Binding-site contacts:
Ligand atom C14 contacts residue LEU219 of chain 2.A at 4.0 Å (hydrophobic).
Ligand atom C4 contacts residue ALA44 of chain 2.A at 4.0 Å (hydrophobic).
Ligand atom C18 contacts residue LEU219 of chain 2.A at 4.0 Å (hydrophobic).
Ligand atom C25 contacts residue LEU219 of chain 2.A at 3.9 Å (hydrophobic).
Ligand atom C5 contacts residue ALA44 of chain 2.A at 3.9 Å (hydrophobic).
Ligand atom O21 contacts residue VAL227 of chain 2.A at 2.7 Å.
Ligand atom O27 contacts residue GLU47 of chain 2.A at 2.7 Å (salt-bridge).
Ligand atom O21 contacts residue VAL228 of chain 2.A at 2.8 Å (h-bond).
Ligand atom C16 contacts residue ALA44 of chain 2.A at 3.6 Å (hydrophobic).
Ligand atom O22 contacts residue PRO229 of chain 2.A at 4.0 Å.
Ligand atom C5 contacts residue LEU40 of chain 2.A at 3.5 Å (hydrophobic).
Ligand atom C20 contacts residue ASP45 of chain 2.A at 4.0 Å.
Ligand atom C26 contacts residue MET115 of chain 2.A at 3.8 Å (hydrophobic).
Ligand atom C1 contacts residue LEU81 of chain 2.A at 3.4 Å (hydrophobic).
Ligand atom O22 contacts residue VAL228 of chain 2.A at 3.3 Å (h-bond).
Ligand atom C4 contacts residue GLU47 of chain 2.A at 3.5 Å.
Ligand atom C26 contacts residue ILE118 of chain 2.A at 3.9 Å (hydrophobic).
Ligand atom C20 contacts residue VAL227 of chain 2.A at 3.7 Å (hydrophobic).
Ligand atom C17 contacts residue ALA44 of chain 2.A at 3.9 Å (hydrophobic).
Ligand atom O22 contacts residue ASP45 of chain 2.A at 3.5 Å (salt-bridge).
Ligand atom C25 contacts residue GLY215 of chain 2.A at 3.6 Å.
Ligand atom C15 contacts residue LEU219 of chain 2.A at 3.9 Å (hydrophobic).
Ligand atom C14 contacts residue LEU40 of chain 2.A at 4.0 Å (hydrophobic).
Ligand atom C15 contacts residue ALA44 of chain 2.A at 3.9 Å (hydrophobic).
Ligand atom O27 contacts residue LEU81 of chain 2.A at 4.0 Å.
Ligand atom C20 contacts residue VAL228 of chain 2.A at 3.2 Å (hydrophobic).
Ligand atom C7 contacts residue PHE98 of chain 2.A at 4.0 Å (hydrophobic).
Ligand atom O21 contacts residue ASN226 of chain 2.A at 3.6 Å.
Ligand atom C26 contacts residue HIS218 of chain 2.A at 3.8 Å.
Ligand atom C13 contacts residue THR41 of chain 2.A at 4.0 Å.
Ligand atom C25 contacts residue LEU78 of chain 2.A at 4.0 Å (hydrophobic).
Ligand atom C3 contacts residue GLU47 of chain 2.A at 3.5 Å.
Ligand atom C1 contacts residue MET82 of chain 2.A at 3.7 Å (hydrophobic).
Ligand atom C14 contacts residue THR41 of chain 2.A at 3.5 Å.
Ligand atom C16 contacts residue TRP77 of chain 2.A at 4.0 Å (hydrophobic).
Ligand atom C16 contacts residue LEU219 of chain 2.A at 3.9 Å (hydrophobic).
Ligand atom O27 contacts residue ARG88 of chain 2.A at 3.6 Å.
Ligand atom C1 contacts residue LEU85 of chain 2.A at 3.6 Å (hydrophobic).
Ligand atom C13 contacts residue LEU40 of chain 2.A at 3.8 Å (hydrophobic).
Ligand atom C17 contacts residue LEU78 of chain 2.A at 4.0 Å (hydrophobic).

This protein binds this small molecule.
Small molecule (SMILES): Cc1c(O)ccc2c1CCN(CC(C)C)[C@@H]2c1ccc(/C=C/C(=O)O)cc1

Sequence of chain 2.A:
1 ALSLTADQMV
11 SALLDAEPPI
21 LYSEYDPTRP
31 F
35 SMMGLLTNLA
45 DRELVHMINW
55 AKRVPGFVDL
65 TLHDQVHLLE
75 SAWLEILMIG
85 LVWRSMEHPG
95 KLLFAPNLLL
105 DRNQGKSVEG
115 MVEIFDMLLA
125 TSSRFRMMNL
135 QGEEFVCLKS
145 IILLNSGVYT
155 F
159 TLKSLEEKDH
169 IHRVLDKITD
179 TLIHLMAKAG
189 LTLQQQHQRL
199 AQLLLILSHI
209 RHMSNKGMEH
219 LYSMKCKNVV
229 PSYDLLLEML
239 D